A small-molecule ligand and the protein it binds are described below.
Small molecule (SMILES): O=c1ccn([C@@H]2O[C@H](CO[P](=O)(O)O[C@H]3[C@@H](O)[C@H](n4ccc(=O)[nH]c4=O)O[C@@H]3CO[P](=O)(O)O[C@H]3[C@@H](O)[C@H](n4ccc(=O)[nH]c4=O)O[C@@H]3CO[P](=O)(O)O[C@H]3[C@@H](O)[C@H](n4ccc(=O)[nH]c4=O)O[C@@H]3COP(=O)=O)[C@@H](O)[C@H]2O)c(=O)[nH]1

Binding-site contacts:
Ligand atom C3' contacts residue ARG19 of chain 17.A at 3.4 Å.
Ligand atom C2 contacts residue A3 of chain 17.B at 3.5 Å.
Ligand atom OP1 contacts residue ARG15 of chain 17.A at 2.5 Å.
Ligand atom C5' contacts residue ARG15 of chain 17.A at 2.5 Å.
Ligand atom O2 contacts residue A2 of chain 17.B at 3.7 Å.
Ligand atom O5' contacts residue ARG15 of chain 17.A at 3.6 Å.
Ligand atom O4 contacts residue A1 of chain 17.B at 3.0 Å (h-bond).
Ligand atom C5 contacts residue ARG19 of chain 17.A at 2.9 Å.
Ligand atom OP1 contacts residue LYS18 of chain 17.A at 3.7 Å.
Ligand atom C1' contacts residue ARG19 of chain 17.A at 4.3 Å.
Ligand atom C6 contacts residue ARG19 of chain 17.A at 2.7 Å.
Ligand atom C5' contacts residue ARG19 of chain 17.A at 3.2 Å.
Ligand atom OP1 contacts residue ARG19 of chain 17.A at 4.1 Å.
Ligand atom N3 contacts residue A2 of chain 17.B at 3.7 Å.
Ligand atom C2' contacts residue ARG19 of chain 17.A at 3.6 Å.
Ligand atom OP2 contacts residue ARG15 of chain 17.A at 2.5 Å.
Ligand atom P contacts residue ARG19 of chain 17.A at 2.8 Å.
Ligand atom OP2 contacts residue ARG19 of chain 17.A at 2.1 Å (salt-bridge).
Ligand atom C4 contacts residue A1 of chain 17.B at 3.4 Å.
Ligand atom O3' contacts residue ARG15 of chain 17.A at 3.1 Å (salt-bridge).
Ligand atom C4 contacts residue ARG19 of chain 17.A at 3.9 Å.
Ligand atom N3 contacts residue A1 of chain 17.B at 2.7 Å (h-bond).
Ligand atom C2 contacts residue A2 of chain 17.B at 3.9 Å.
Ligand atom OP2 contacts residue ALA16 of chain 17.A at 4.1 Å.
Ligand atom N1 contacts residue ARG19 of chain 17.A at 3.9 Å.
Ligand atom N3 contacts residue A3 of chain 17.B at 2.8 Å (h-bond).
Ligand atom O4 contacts residue A3 of chain 17.B at 2.8 Å (h-bond).
Ligand atom C4' contacts residue ARG19 of chain 17.A at 3.7 Å.
Ligand atom N1 contacts residue A3 of chain 17.B at 4.3 Å.
Ligand atom C3' contacts residue ARG15 of chain 17.A at 3.8 Å.
Ligand atom P contacts residue ARG15 of chain 17.A at 3.1 Å.
Ligand atom O2 contacts residue A3 of chain 17.B at 3.2 Å.
Ligand atom C2 contacts residue A1 of chain 17.B at 3.1 Å.
Ligand atom OP1 contacts residue MET14 of chain 17.A at 3.8 Å.
Ligand atom O3' contacts residue ARG19 of chain 17.A at 3.6 Å (salt-bridge).
Ligand atom C4' contacts residue ARG15 of chain 17.A at 3.3 Å.
Ligand atom O5' contacts residue ARG19 of chain 17.A at 2.1 Å (salt-bridge).
Ligand atom O2 contacts residue A1 of chain 17.B at 2.7 Å (h-bond).
Ligand atom O4' contacts residue ARG19 of chain 17.A at 3.9 Å.
Ligand atom C4 contacts residue A3 of chain 17.B at 3.6 Å.

Sequence of chain 17.A:
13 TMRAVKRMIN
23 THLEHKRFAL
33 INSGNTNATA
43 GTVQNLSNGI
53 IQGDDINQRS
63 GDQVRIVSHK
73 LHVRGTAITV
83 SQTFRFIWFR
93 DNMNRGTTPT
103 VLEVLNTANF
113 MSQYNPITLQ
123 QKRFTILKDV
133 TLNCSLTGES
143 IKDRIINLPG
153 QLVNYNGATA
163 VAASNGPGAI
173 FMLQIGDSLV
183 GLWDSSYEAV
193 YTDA